The protein below binds the small molecule below.
Small molecule (SMILES): CC(=O)N[C@@H]1[C@@H](O)[C@H](O)[C@@H](CO)O[C@H]1O

Binding-site contacts:
Ligand atom C2 contacts residue ASN1074 of chain 1.B at 2.4 Å.
Ligand atom N2 contacts residue ASN1074 of chain 1.B at 3.0 Å (h-bond).
Ligand atom C4 contacts residue ALA706 of chain 1.B at 4.1 Å (hydrophobic).
Ligand atom C7 contacts residue ASN1074 of chain 1.B at 3.2 Å.
Ligand atom C8 contacts residue GLU1072 of chain 1.B at 3.8 Å.
Ligand atom C3 contacts residue GLN895 of chain 1.D at 4.0 Å.
Ligand atom C8 contacts residue GLN895 of chain 1.D at 4.3 Å.
Ligand atom N2 contacts residue GLN895 of chain 1.D at 3.5 Å (h-bond).
Ligand atom C3 contacts residue ASN1074 of chain 1.B at 3.8 Å.
Ligand atom O4 contacts residue ALA706 of chain 1.B at 3.5 Å.
Ligand atom C1 contacts residue GLN895 of chain 1.D at 4.3 Å.
Ligand atom C4 contacts residue ASN1074 of chain 1.B at 4.1 Å.
Ligand atom C3 contacts residue ALA706 of chain 1.B at 4.0 Å (hydrophobic).
Ligand atom O5 contacts residue ASN1074 of chain 1.B at 2.3 Å (h-bond).
Ligand atom C7 contacts residue GLN895 of chain 1.D at 4.5 Å.
Ligand atom C5 contacts residue ALA706 of chain 1.B at 4.2 Å (hydrophobic).
Ligand atom C8 contacts residue ALA713 of chain 1.B at 4.0 Å (hydrophobic).
Ligand atom C8 contacts residue ASN1074 of chain 1.B at 3.6 Å.
Ligand atom C5 contacts residue ASN1074 of chain 1.B at 3.6 Å.
Ligand atom C8 contacts residue LYS1073 of chain 1.B at 3.9 Å.
Ligand atom O3 contacts residue ALA706 of chain 1.B at 4.5 Å.
Ligand atom C2 contacts residue GLN895 of chain 1.D at 4.1 Å.
Ligand atom C1 contacts residue ASN1074 of chain 1.B at 1.4 Å.
Ligand atom O7 contacts residue ASN1074 of chain 1.B at 3.0 Å (h-bond).

Sequence of chain 1.D:
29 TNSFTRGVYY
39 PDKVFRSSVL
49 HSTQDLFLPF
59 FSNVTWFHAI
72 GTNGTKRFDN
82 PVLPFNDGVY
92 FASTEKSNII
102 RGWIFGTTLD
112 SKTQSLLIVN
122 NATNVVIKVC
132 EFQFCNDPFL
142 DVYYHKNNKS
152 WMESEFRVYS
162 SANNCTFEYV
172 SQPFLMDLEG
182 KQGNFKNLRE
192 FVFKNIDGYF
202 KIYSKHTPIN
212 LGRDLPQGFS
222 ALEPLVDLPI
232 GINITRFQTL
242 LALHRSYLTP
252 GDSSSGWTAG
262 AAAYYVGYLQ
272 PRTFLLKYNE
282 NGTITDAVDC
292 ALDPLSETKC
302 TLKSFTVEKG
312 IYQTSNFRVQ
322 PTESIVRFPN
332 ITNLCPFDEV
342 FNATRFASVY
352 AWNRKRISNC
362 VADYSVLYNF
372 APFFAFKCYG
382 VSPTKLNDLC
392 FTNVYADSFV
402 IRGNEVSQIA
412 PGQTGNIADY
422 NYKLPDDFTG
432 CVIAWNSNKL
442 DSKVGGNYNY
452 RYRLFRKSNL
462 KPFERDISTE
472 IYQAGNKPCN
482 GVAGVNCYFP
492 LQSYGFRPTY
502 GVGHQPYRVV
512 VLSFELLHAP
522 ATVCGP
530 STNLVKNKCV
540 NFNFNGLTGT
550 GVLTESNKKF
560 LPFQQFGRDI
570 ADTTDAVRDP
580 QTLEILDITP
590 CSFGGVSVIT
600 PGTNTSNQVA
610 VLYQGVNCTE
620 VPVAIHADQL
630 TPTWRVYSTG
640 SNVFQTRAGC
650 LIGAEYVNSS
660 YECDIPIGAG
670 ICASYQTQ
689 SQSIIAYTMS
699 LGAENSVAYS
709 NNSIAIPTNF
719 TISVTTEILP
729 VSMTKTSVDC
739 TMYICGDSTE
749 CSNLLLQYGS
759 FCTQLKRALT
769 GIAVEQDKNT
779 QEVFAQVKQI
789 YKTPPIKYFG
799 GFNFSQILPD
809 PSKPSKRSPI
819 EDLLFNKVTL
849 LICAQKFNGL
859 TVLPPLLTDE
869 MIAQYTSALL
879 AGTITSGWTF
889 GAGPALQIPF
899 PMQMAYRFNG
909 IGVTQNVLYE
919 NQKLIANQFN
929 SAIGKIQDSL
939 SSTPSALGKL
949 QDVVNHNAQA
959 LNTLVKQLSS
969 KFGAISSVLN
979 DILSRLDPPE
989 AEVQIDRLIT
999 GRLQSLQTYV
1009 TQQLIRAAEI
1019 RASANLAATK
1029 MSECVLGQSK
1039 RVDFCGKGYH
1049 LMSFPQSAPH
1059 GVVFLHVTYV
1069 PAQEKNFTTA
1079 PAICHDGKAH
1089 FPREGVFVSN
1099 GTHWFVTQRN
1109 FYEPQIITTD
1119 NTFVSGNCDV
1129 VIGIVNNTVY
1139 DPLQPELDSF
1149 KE

Sequence of chain 1.B:
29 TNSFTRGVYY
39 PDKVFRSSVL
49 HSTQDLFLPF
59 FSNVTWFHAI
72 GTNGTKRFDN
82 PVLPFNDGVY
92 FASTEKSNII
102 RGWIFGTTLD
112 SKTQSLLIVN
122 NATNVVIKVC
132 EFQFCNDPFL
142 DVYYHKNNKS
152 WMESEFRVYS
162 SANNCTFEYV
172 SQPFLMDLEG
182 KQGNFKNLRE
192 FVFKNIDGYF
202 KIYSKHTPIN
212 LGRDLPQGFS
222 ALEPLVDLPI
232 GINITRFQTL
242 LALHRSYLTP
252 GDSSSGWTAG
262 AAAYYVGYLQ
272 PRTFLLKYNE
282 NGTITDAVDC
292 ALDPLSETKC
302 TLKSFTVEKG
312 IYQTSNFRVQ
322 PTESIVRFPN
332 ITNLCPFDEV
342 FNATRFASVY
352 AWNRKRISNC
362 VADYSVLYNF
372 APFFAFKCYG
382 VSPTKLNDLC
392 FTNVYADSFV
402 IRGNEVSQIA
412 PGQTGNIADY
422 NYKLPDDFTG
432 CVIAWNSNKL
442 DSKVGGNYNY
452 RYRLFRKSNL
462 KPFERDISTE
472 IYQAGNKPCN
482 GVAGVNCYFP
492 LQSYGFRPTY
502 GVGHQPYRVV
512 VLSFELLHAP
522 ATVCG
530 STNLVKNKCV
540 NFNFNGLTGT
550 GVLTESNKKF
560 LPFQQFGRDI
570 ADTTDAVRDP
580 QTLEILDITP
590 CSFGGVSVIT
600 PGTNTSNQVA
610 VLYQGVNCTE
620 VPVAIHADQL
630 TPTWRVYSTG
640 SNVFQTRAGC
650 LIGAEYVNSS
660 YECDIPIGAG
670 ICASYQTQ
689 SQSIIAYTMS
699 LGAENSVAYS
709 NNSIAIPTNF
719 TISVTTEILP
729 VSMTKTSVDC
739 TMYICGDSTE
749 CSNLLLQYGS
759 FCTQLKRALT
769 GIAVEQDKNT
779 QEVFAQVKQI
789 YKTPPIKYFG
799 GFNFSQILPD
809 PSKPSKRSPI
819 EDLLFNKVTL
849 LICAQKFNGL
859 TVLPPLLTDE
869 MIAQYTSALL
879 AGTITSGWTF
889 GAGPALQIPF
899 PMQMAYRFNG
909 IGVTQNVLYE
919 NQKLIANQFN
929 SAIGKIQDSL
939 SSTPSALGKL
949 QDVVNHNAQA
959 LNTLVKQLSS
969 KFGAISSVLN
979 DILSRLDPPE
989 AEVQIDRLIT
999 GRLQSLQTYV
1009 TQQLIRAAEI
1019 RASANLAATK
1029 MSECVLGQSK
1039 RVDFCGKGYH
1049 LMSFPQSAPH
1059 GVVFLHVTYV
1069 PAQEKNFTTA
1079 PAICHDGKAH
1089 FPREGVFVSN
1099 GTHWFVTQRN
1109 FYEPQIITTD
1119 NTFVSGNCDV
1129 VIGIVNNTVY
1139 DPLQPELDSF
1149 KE